Sequence of chain 1.B:
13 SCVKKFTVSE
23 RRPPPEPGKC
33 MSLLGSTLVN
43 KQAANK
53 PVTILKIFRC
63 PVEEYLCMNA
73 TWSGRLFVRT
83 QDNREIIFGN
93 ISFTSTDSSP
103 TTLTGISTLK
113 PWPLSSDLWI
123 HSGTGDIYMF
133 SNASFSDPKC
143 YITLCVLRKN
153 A

The protein below binds the small molecule below.
Small molecule (SMILES): CC(=O)N[C@H]1CO[C@H](CO[C@@H]2O[C@@H](C)[C@@H](O)[C@@H](O)[C@@H]2O)[C@@H](O)[C@@H]1O

Binding-site contacts:
Ligand atom O5 contacts residue PHE132 of chain 1.B at 4.1 Å.
Ligand atom O5 contacts residue THR55 of chain 1.B at 4.4 Å.
Ligand atom C5 contacts residue THR55 of chain 1.B at 3.4 Å.
Ligand atom C1 contacts residue PHE132 of chain 1.B at 4.5 Å (hydrophobic).
Ligand atom O7 contacts residue ASN134 of chain 1.B at 3.4 Å (h-bond).
Ligand atom C2 contacts residue ASP119 of chain 1.B at 4.1 Å.
Ligand atom C7 contacts residue ASN134 of chain 1.B at 3.3 Å.
Ligand atom O5 contacts residue THR55 of chain 1.B at 3.8 Å.
Ligand atom C1 contacts residue THR55 of chain 1.B at 4.4 Å.
Ligand atom C6 contacts residue THR55 of chain 1.B at 3.1 Å.
Ligand atom C8 contacts residue ASP119 of chain 1.B at 4.1 Å.
Ligand atom C2 contacts residue ASN134 of chain 1.B at 2.5 Å.
Ligand atom C5 contacts residue PHE132 of chain 1.B at 4.0 Å (hydrophobic).
Ligand atom C5 contacts residue ASN134 of chain 1.B at 3.7 Å.
Ligand atom C5 contacts residue ASP119 of chain 1.B at 4.2 Å.
Ligand atom N2 contacts residue ASN134 of chain 1.B at 2.9 Å (h-bond).
Ligand atom C6 contacts residue PHE132 of chain 1.B at 3.8 Å (hydrophobic).
Ligand atom O5 contacts residue ASP119 of chain 1.B at 4.3 Å.
Ligand atom C1 contacts residue ASP119 of chain 1.B at 3.7 Å.
Ligand atom C4 contacts residue THR55 of chain 1.B at 4.2 Å.
Ligand atom C4 contacts residue ASN134 of chain 1.B at 4.2 Å.
Ligand atom O6 contacts residue THR55 of chain 1.B at 3.7 Å.
Ligand atom C6 contacts residue ILE56 of chain 1.B at 4.5 Å (hydrophobic).
Ligand atom N2 contacts residue ASP119 of chain 1.B at 3.8 Å.
Ligand atom C1 contacts residue THR55 of chain 1.B at 4.5 Å.
Ligand atom O5 contacts residue PHE132 of chain 1.B at 4.3 Å.
Ligand atom C3 contacts residue ASN134 of chain 1.B at 3.8 Å.
Ligand atom O5 contacts residue ASN134 of chain 1.B at 2.4 Å (h-bond).
Ligand atom C3 contacts residue ASP119 of chain 1.B at 4.1 Å.
Ligand atom C8 contacts residue ASN134 of chain 1.B at 4.4 Å.
Ligand atom O6 contacts residue PHE132 of chain 1.B at 4.2 Å.
Ligand atom C1 contacts residue ASN134 of chain 1.B at 1.4 Å.
Ligand atom C7 contacts residue ASP119 of chain 1.B at 4.5 Å.